This protein binds this small molecule.
Small molecule (SMILES): COCC(CCO[C@H]1CC[C@@]2(C)C(=CC[C@H]3[C@@H]4C[C@@H]5O[C@]6(CC[C@@H](C)CO6)[C@@H](C)[C@@H]5[C@@]4(C)CC[C@@H]32)C1)COC

Binding-site contacts:
Ligand atom C75 contacts residue ILE246 of chain 3.A at 3.9 Å (hydrophobic).
Ligand atom C77 contacts residue LEU452 of chain 3.A at 3.6 Å (hydrophobic).
Ligand atom C79 contacts residue ILE442 of chain 3.A at 3.5 Å (hydrophobic).
Ligand atom C19 contacts residue GLY104 of chain 3.A at 3.6 Å.
Ligand atom C05 contacts residue SER100 of chain 3.A at 4.0 Å.
Ligand atom C17 contacts residue GLY104 of chain 3.A at 3.9 Å.
Ligand atom C01 contacts residue LEU434 of chain 3.A at 3.7 Å (hydrophobic).
Ligand atom C21 contacts residue LEU108 of chain 3.A at 3.5 Å (hydrophobic).
Ligand atom C81 contacts residue ILE442 of chain 3.A at 3.9 Å (hydrophobic).
Ligand atom C04 contacts residue ILE442 of chain 3.A at 4.0 Å (hydrophobic).
Ligand atom C01 contacts residue VAL437 of chain 3.A at 3.2 Å (hydrophobic).
Ligand atom C75 contacts residue LEU101 of chain 3.A at 3.9 Å (hydrophobic).
Ligand atom O72 contacts residue GLY438 of chain 3.A at 3.3 Å.
Ligand atom O20 contacts residue LEU108 of chain 3.A at 3.2 Å (h-bond).
Ligand atom C19 contacts residue LEU105 of chain 3.A at 3.5 Å (hydrophobic).
Ligand atom C04 contacts residue GLY438 of chain 3.A at 3.9 Å.
Ligand atom C15 contacts residue SER441 of chain 3.A at 3.8 Å.
Ligand atom C10 contacts residue LEU101 of chain 3.A at 3.4 Å (hydrophobic).
Ligand atom C22 contacts residue LEU108 of chain 3.A at 3.1 Å (hydrophobic).
Ligand atom C17 contacts residue LEU108 of chain 3.A at 3.9 Å (hydrophobic).
Ligand atom C04 contacts residue SER100 of chain 3.A at 3.4 Å.
Ligand atom C76 contacts residue LEU434 of chain 3.A at 3.8 Å (hydrophobic).
Ligand atom O72 contacts residue ILE442 of chain 3.A at 3.5 Å.
Ligand atom C18 contacts residue LEU105 of chain 3.A at 3.7 Å (hydrophobic).
Ligand atom C05 contacts residue GLY438 of chain 3.A at 3.5 Å.
Ligand atom C81 contacts residue LEU96 of chain 3.A at 3.8 Å (hydrophobic).
Ligand atom C18 contacts residue ASP109 of chain 3.A at 3.8 Å.
Ligand atom O20 contacts residue ASP109 of chain 3.A at 3.5 Å (salt-bridge).
Ligand atom C50 contacts residue LEU108 of chain 3.A at 3.7 Å (hydrophobic).
Ligand atom C26 contacts residue VAL392 of chain 3.A at 3.7 Å (hydrophobic).
Ligand atom C76 contacts residue LEU452 of chain 3.A at 3.8 Å (hydrophobic).
Ligand atom C26 contacts residue PHE388 of chain 3.A at 3.6 Å (hydrophobic).
Ligand atom C06 contacts residue SER100 of chain 3.A at 3.9 Å.
Ligand atom C81 contacts residue VAL448 of chain 3.A at 3.8 Å (hydrophobic).
Ligand atom O25 contacts residue VAL392 of chain 3.A at 3.2 Å.
Ligand atom O80 contacts residue ILE97 of chain 3.A at 3.8 Å.
Ligand atom C78 contacts residue LEU452 of chain 3.A at 3.5 Å (hydrophobic).
Ligand atom C03 contacts residue SER100 of chain 3.A at 3.7 Å.
Ligand atom C77 contacts residue THR449 of chain 3.A at 3.7 Å.
Ligand atom C18 contacts residue GLY104 of chain 3.A at 3.5 Å.

Sequence of chain 3.A:
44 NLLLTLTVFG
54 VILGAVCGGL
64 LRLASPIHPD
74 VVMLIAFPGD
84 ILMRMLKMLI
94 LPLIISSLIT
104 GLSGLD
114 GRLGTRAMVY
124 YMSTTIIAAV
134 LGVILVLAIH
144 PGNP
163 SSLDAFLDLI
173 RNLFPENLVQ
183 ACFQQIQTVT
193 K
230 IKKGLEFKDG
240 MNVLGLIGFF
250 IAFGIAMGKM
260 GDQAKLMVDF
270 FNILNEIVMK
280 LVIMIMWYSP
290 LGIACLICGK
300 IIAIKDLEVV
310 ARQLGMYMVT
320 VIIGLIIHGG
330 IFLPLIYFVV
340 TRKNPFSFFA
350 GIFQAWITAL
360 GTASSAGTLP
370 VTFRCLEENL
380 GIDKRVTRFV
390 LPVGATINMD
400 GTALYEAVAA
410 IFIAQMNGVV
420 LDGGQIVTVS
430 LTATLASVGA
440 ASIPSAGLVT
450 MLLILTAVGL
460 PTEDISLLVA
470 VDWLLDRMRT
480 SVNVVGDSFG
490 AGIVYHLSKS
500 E